Binding-site contacts:
Ligand atom PG contacts residue MG1 of chain 4.F at 3.5 Å.
Ligand atom O4' contacts residue GLY36 of chain 4.A at 3.6 Å.
Ligand atom N7 contacts residue ILE152 of chain 4.A at 3.6 Å.
Ligand atom O3G contacts residue ASP56 of chain 4.A at 3.4 Å.
Ligand atom O2' contacts residue GLY389 of chain 4.A at 3.5 Å.
Ligand atom N3B contacts residue THR90 of chain 4.A at 3.0 Å (h-bond).
Ligand atom O2B contacts residue GLY88 of chain 4.A at 3.1 Å.
Ligand atom PG contacts residue ARG155 of chain 4.A at 3.5 Å.
Ligand atom O1B contacts residue ASP87 of chain 4.A at 2.8 Å (salt-bridge).
Ligand atom O1G contacts residue ASP56 of chain 4.A at 3.5 Å (salt-bridge).
Ligand atom O5' contacts residue GLY36 of chain 4.A at 3.2 Å (h-bond).
Ligand atom PG contacts residue THR89 of chain 4.A at 3.2 Å.
Ligand atom O1G contacts residue THR89 of chain 4.A at 2.2 Å (h-bond).
Ligand atom O1A contacts residue ARG155 of chain 4.A at 3.3 Å (salt-bridge).
Ligand atom O2B contacts residue THR91 of chain 4.A at 2.6 Å (h-bond).
Ligand atom O2G contacts residue ARG155 of chain 4.A at 3.1 Å (salt-bridge).
Ligand atom O2A contacts residue ARG155 of chain 4.A at 3.5 Å (salt-bridge).
Ligand atom N3 contacts residue GLY390 of chain 4.A at 3.3 Å.
Ligand atom O2G contacts residue ASP87 of chain 4.A at 2.6 Å (salt-bridge).
Ligand atom C2 contacts residue PHE461 of chain 4.A at 3.3 Å (hydrophobic).
Ligand atom O2A contacts residue GLY36 of chain 4.A at 3.3 Å (h-bond).
Ligand atom O1B contacts residue MG1 of chain 4.F at 2.0 Å.
Ligand atom O2G contacts residue MG1 of chain 4.F at 2.0 Å.
Ligand atom N3 contacts residue PHE461 of chain 4.A at 3.5 Å.
Ligand atom O3G contacts residue THR90 of chain 4.A at 3.3 Å (h-bond).
Ligand atom O3A contacts residue LEU35 of chain 4.A at 3.6 Å.
Ligand atom O2' contacts residue GLY390 of chain 4.A at 2.9 Å (h-bond).
Ligand atom O3G contacts residue GLY57 of chain 4.A at 3.2 Å (h-bond).
Ligand atom C8 contacts residue ILE152 of chain 4.A at 3.4 Å (hydrophobic).
Ligand atom O2' contacts residue ASP476 of chain 4.A at 3.0 Å (salt-bridge).
Ligand atom C4' contacts residue MET430 of chain 4.A at 3.6 Å (hydrophobic).
Ligand atom O3G contacts residue ARG155 of chain 4.A at 2.7 Å (salt-bridge).
Ligand atom C2' contacts residue ASP476 of chain 4.A at 3.4 Å.
Ligand atom O2A contacts residue ASN55 of chain 4.A at 3.5 Å (h-bond).
Ligand atom O2G contacts residue ASP373 of chain 4.A at 3.3 Å (salt-bridge).
Ligand atom N3B contacts residue THR89 of chain 4.A at 3.3 Å (h-bond).
Ligand atom PB contacts residue MG1 of chain 4.F at 3.4 Å.
Ligand atom O1A contacts residue MG1 of chain 4.F at 2.5 Å.
Ligand atom O2A contacts residue SER34 of chain 4.A at 3.0 Å (h-bond).
Ligand atom O3' contacts residue MET430 of chain 4.A at 3.0 Å.

Sequence of chain 4.A:
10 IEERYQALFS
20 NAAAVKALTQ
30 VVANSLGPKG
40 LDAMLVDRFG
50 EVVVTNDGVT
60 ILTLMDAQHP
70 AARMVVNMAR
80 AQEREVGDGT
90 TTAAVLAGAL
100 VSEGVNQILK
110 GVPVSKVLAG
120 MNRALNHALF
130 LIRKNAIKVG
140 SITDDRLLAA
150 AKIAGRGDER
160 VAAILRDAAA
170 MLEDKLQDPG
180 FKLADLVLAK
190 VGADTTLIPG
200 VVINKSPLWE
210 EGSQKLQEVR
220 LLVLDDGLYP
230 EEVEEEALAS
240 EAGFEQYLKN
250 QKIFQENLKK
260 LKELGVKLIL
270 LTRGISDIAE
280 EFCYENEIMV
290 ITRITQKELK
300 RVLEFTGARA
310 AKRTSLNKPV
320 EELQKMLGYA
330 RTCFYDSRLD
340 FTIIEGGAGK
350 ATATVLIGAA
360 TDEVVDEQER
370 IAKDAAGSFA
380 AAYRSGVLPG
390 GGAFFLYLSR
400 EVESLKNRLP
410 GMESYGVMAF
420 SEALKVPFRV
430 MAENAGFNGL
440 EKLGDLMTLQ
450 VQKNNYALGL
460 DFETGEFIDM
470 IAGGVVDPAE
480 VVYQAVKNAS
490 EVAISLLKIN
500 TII

A small-molecule ligand and the protein it binds are described below.
Small molecule (SMILES): Nc1ncnc2c1ncn2[C@@H]1O[C@H](CO[P](=O)(O)O[P](=O)(O)NP(=O)(O)O)[C@@H](O)[C@H]1O